Sequence of chain 1.A:
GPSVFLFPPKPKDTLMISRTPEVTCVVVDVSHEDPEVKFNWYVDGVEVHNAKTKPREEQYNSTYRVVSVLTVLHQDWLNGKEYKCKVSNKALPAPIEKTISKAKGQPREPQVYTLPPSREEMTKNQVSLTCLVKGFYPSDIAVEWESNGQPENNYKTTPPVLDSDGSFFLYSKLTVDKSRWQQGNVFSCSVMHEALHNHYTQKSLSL

A small-molecule ligand and the protein it binds are described below.
Small molecule (SMILES): CC(=O)N[C@H]1[C@H](O[C@H]2[C@H](O)[C@@H](NC(C)=O)CO[C@@H]2CO[C@@H]2O[C@@H](C)[C@@H](O)[C@@H](O)[C@@H]2O)O[C@H](CO)[C@@H](O[C@@H]2O[C@H](CO[C@H]3O[C@H](CO)[C@@H](O)[C@H](O)[C@@H]3O[C@@H]3O[C@H](CO)[C@@H](O)[C@H](O)[C@H]3NC(C)=O)[C@@H](O)[C@H](O[C@H]3O[C@H](CO)[C@@H](O)[C@H](O)[C@@H]3O[C@@H]3O[C@H](CO)[C@@H](O)[C@H](O)[C@H]3NC(C)=O)[C@@H]2O)[C@@H]1O

Binding-site contacts:
Ligand atom O4 contacts residue VAL31 of chain 2.B at 3.7 Å.
Ligand atom C7 contacts residue ARG68 of chain 2.B at 3.8 Å.
Ligand atom O3 contacts residue ASN151 of chain 1.A at 2.6 Å (h-bond).
Ligand atom N2 contacts residue ASN64 of chain 2.B at 2.9 Å (h-bond).
Ligand atom C6 contacts residue THR27 of chain 2.B at 3.7 Å.
Ligand atom N2 contacts residue ASP32 of chain 2.B at 2.6 Å (salt-bridge).
Ligand atom C6 contacts residue ASN64 of chain 2.B at 3.6 Å.
Ligand atom O7 contacts residue ARG68 of chain 2.B at 3.1 Å (salt-bridge).
Ligand atom C1 contacts residue PHE10 of chain 2.B at 3.9 Å (hydrophobic).
Ligand atom C8 contacts residue ARG68 of chain 2.B at 3.7 Å.
Ligand atom C3 contacts residue ASN64 of chain 2.B at 3.8 Å.
Ligand atom O7 contacts residue ASP32 of chain 2.B at 3.6 Å (salt-bridge).
Ligand atom C7 contacts residue ASN151 of chain 1.A at 3.6 Å.
Ligand atom C2 contacts residue ASN64 of chain 2.B at 2.4 Å.
Ligand atom C5 contacts residue ASN64 of chain 2.B at 3.7 Å.
Ligand atom C5 contacts residue PHE10 of chain 2.B at 3.7 Å (hydrophobic).
Ligand atom O6 contacts residue PHE10 of chain 2.B at 3.8 Å.
Ligand atom C3 contacts residue ASN151 of chain 1.A at 3.5 Å.
Ligand atom C1 contacts residue PHE10 of chain 2.B at 3.9 Å (hydrophobic).
Ligand atom C3 contacts residue LYS13 of chain 2.B at 3.8 Å.
Ligand atom C3 contacts residue ASP32 of chain 2.B at 3.5 Å.
Ligand atom C2 contacts residue PHE10 of chain 2.B at 3.8 Å (hydrophobic).
Ligand atom C4 contacts residue LYS13 of chain 2.B at 3.5 Å.
Ligand atom O7 contacts residue VAL31 of chain 2.B at 3.7 Å.
Ligand atom C4 contacts residue PHE8 of chain 2.B at 3.9 Å (hydrophobic).
Ligand atom C1 contacts residue ASN64 of chain 2.B at 1.4 Å.
Ligand atom C2 contacts residue PHE8 of chain 2.B at 3.6 Å (hydrophobic).
Ligand atom C7 contacts residue ASP32 of chain 2.B at 3.5 Å.
Ligand atom C2 contacts residue ASP32 of chain 2.B at 3.5 Å.
Ligand atom O3 contacts residue LYS13 of chain 2.B at 3.0 Å.
Ligand atom O7 contacts residue ASN151 of chain 1.A at 3.0 Å (h-bond).
Ligand atom C6 contacts residue GLN62 of chain 2.B at 3.6 Å.
Ligand atom C7 contacts residue ASN64 of chain 2.B at 3.5 Å.
Ligand atom N2 contacts residue ASN151 of chain 1.A at 3.8 Å.
Ligand atom O4 contacts residue LYS13 of chain 2.B at 2.4 Å (salt-bridge).
Ligand atom C6 contacts residue PHE8 of chain 2.B at 3.7 Å (hydrophobic).
Ligand atom C2 contacts residue ASN151 of chain 1.A at 3.3 Å.
Ligand atom C8 contacts residue ASN64 of chain 2.B at 3.6 Å.
Ligand atom O5 contacts residue ASN64 of chain 2.B at 2.4 Å (h-bond).
Ligand atom C6 contacts residue PHE10 of chain 2.B at 3.8 Å (hydrophobic).

Sequence of chain 2.B:
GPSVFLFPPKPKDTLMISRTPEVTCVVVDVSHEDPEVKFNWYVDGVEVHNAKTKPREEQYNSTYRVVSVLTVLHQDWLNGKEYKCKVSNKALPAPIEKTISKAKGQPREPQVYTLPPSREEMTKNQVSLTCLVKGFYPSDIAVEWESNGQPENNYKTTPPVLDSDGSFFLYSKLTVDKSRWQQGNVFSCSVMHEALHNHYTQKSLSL